Binding-site contacts:
Ligand atom O6 contacts residue VAL165 of chain 1.A at 3.1 Å (h-bond).
Ligand atom C2 contacts residue PHE164 of chain 1.A at 3.4 Å (hydrophobic).
Ligand atom N7 contacts residue PRP1 of chain 1.F at 4.1 Å.
Ligand atom C2 contacts residue LEU170 of chain 1.A at 3.6 Å (hydrophobic).
Ligand atom N8 contacts residue LYS143 of chain 1.A at 4.3 Å.
Ligand atom N1 contacts residue PHE164 of chain 1.A at 3.2 Å.
Ligand atom C6 contacts residue PHE164 of chain 1.A at 3.3 Å (hydrophobic).
Ligand atom C5 contacts residue LYS143 of chain 1.A at 3.6 Å.
Ligand atom N1 contacts residue VAL165 of chain 1.A at 2.7 Å (h-bond).
Ligand atom N3 contacts residue ASP171 of chain 1.A at 3.9 Å.
Ligand atom C4 contacts residue ILE113 of chain 1.A at 4.0 Å (hydrophobic).
Ligand atom C6 contacts residue VAL165 of chain 1.A at 3.7 Å (hydrophobic).
Ligand atom C4 contacts residue LEU170 of chain 1.A at 4.4 Å (hydrophobic).
Ligand atom N3 contacts residue PRP1 of chain 1.F at 4.2 Å.
Ligand atom C4 contacts residue PHE164 of chain 1.A at 4.2 Å (hydrophobic).
Ligand atom N7 contacts residue LYS143 of chain 1.A at 3.1 Å (salt-bridge).
Ligand atom N7 contacts residue ILE113 of chain 1.A at 4.0 Å.
Ligand atom N1 contacts residue LEU170 of chain 1.A at 3.8 Å.
Ligand atom O6 contacts residue ALA163 of chain 1.A at 3.5 Å (h-bond).
Ligand atom N3 contacts residue MG1 of chain 1.D at 4.2 Å.
Ligand atom O6 contacts residue PHE164 of chain 1.A at 3.2 Å.
Ligand atom N8 contacts residue PRP1 of chain 1.F at 3.0 Å (h-bond).
Ligand atom C5 contacts residue PHE164 of chain 1.A at 3.7 Å (hydrophobic).
Ligand atom C9 contacts residue ILE113 of chain 1.A at 3.6 Å (hydrophobic).
Ligand atom C6 contacts residue LEU170 of chain 1.A at 4.3 Å (hydrophobic).
Ligand atom N3 contacts residue LEU170 of chain 1.A at 4.1 Å.
Ligand atom N8 contacts residue ILE113 of chain 1.A at 4.1 Å.
Ligand atom C6 contacts residue ILE113 of chain 1.A at 4.2 Å (hydrophobic).
Ligand atom O6 contacts residue LYS143 of chain 1.A at 2.6 Å (salt-bridge).
Ligand atom C2 contacts residue ASP171 of chain 1.A at 3.4 Å.
Ligand atom C6 contacts residue LYS143 of chain 1.A at 3.5 Å.
Ligand atom N1 contacts residue ASP171 of chain 1.A at 4.3 Å.
Ligand atom N8 contacts residue ASP115 of chain 1.A at 4.1 Å.
Ligand atom C2 contacts residue VAL165 of chain 1.A at 3.4 Å (hydrophobic).
Ligand atom N3 contacts residue PHE164 of chain 1.A at 4.1 Å.
Ligand atom C5 contacts residue ILE113 of chain 1.A at 4.0 Å (hydrophobic).
Ligand atom C9 contacts residue PRP1 of chain 1.F at 3.1 Å.
Ligand atom C4 contacts residue PRP1 of chain 1.F at 4.2 Å.
Ligand atom O6 contacts residue ILE113 of chain 1.A at 4.3 Å.
Ligand atom N7 contacts residue ASP115 of chain 1.A at 3.9 Å.

Sequence of chain 1.A:
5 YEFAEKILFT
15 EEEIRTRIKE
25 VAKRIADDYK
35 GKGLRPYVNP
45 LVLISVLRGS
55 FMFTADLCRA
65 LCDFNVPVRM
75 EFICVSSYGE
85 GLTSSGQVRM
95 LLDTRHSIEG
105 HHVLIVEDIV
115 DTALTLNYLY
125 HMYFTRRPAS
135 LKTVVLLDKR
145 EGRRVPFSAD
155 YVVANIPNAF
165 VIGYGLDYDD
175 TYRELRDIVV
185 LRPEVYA

The small molecule below binds the protein below.
Small molecule (SMILES): Oc1ncnc2cn[nH]c12